This small molecule binds to this protein.
Small molecule (SMILES): CC(=O)N[C@@H]1[C@@H](O)[C@H](O)[C@@H](CO)O[C@H]1O

Sequence of chain 1.E:
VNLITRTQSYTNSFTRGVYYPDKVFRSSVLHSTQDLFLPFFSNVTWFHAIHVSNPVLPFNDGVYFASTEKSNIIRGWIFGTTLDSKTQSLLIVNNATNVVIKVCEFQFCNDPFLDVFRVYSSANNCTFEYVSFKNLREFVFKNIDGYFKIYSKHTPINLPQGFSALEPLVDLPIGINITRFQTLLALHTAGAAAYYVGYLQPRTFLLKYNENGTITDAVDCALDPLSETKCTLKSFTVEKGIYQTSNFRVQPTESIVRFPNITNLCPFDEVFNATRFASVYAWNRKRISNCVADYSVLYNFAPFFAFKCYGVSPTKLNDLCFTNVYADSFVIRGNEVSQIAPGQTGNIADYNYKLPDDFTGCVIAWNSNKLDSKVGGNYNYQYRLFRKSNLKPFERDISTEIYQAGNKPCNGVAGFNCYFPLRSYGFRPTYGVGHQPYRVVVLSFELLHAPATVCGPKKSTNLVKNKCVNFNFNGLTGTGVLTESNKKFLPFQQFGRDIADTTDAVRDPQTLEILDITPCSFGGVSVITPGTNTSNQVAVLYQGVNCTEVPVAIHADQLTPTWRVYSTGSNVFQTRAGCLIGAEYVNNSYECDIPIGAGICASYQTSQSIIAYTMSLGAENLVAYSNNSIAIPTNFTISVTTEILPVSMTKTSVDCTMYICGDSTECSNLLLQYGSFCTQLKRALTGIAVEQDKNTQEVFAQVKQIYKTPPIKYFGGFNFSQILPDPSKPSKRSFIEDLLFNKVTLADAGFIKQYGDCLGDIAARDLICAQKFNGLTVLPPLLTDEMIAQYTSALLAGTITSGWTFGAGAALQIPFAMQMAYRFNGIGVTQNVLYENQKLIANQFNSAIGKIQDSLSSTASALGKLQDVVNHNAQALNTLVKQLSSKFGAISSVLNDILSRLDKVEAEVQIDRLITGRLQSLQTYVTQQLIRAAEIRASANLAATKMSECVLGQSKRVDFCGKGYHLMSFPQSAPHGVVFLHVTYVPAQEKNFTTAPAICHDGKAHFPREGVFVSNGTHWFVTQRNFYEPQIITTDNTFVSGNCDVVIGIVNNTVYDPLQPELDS

Binding-site contacts:
Ligand atom C8 contacts residue ASN798 of chain 1.E at 4.2 Å.
Ligand atom C1 contacts residue SER800 of chain 1.E at 3.5 Å.
Ligand atom C3 contacts residue ASN798 of chain 1.E at 3.7 Å.
Ligand atom C5 contacts residue SER800 of chain 1.E at 3.3 Å.
Ligand atom O5 contacts residue SER800 of chain 1.E at 3.3 Å (h-bond).
Ligand atom C2 contacts residue ASN798 of chain 1.E at 2.4 Å.
Ligand atom C5 contacts residue GLN801 of chain 1.E at 4.1 Å.
Ligand atom C5 contacts residue ASN798 of chain 1.E at 3.7 Å.
Ligand atom O6 contacts residue GLN801 of chain 1.E at 4.1 Å.
Ligand atom O6 contacts residue GLN932 of chain 1.E at 4.1 Å.
Ligand atom N2 contacts residue ASN798 of chain 1.E at 2.7 Å (h-bond).
Ligand atom O5 contacts residue ASN798 of chain 1.E at 2.5 Å (h-bond).
Ligand atom C7 contacts residue ASN798 of chain 1.E at 3.2 Å.
Ligand atom C6 contacts residue GLN801 of chain 1.E at 3.3 Å.
Ligand atom O7 contacts residue ASN798 of chain 1.E at 3.4 Å (h-bond).
Ligand atom C4 contacts residue ASN798 of chain 1.E at 4.3 Å.
Ligand atom C1 contacts residue ASN798 of chain 1.E at 1.4 Å.
Ligand atom C6 contacts residue SER800 of chain 1.E at 3.8 Å.